This protein binds this small molecule.
Small molecule (SMILES): CCOC(=O)C[C@H]1CO1

Sequence of chain 1.A:
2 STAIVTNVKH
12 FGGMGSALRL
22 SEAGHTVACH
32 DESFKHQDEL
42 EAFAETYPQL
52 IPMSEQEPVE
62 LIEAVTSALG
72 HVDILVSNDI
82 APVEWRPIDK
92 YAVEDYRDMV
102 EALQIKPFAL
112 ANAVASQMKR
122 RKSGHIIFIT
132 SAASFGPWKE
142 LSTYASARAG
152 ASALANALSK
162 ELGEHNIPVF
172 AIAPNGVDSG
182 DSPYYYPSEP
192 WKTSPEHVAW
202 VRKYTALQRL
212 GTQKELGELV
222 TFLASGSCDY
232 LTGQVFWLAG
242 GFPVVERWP

Sequence of chain 2.A:
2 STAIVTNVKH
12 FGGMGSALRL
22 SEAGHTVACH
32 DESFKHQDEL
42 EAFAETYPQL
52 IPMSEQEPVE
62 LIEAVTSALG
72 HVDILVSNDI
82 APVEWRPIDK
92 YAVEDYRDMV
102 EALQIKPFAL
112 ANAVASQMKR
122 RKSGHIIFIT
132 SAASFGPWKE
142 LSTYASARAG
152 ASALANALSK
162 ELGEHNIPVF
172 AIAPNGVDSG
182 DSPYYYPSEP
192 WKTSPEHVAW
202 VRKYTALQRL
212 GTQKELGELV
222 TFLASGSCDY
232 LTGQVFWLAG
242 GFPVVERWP

Binding-site contacts:
Ligand atom C6 contacts residue PRO175 of chain 1.A at 3.4 Å (hydrophobic).
Ligand atom C2 contacts residue TRP139 of chain 1.A at 3.8 Å (hydrophobic).
Ligand atom C2 contacts residue LEU142 of chain 1.A at 3.6 Å (hydrophobic).
Ligand atom O1 contacts residue TRP139 of chain 1.A at 4.2 Å.
Ligand atom C5 contacts residue TYR145 of chain 1.A at 3.8 Å (hydrophobic).
Ligand atom O1 contacts residue TRP249 of chain 2.A at 3.4 Å.
Ligand atom O2 contacts residue ASN176 of chain 1.A at 3.6 Å (h-bond).
Ligand atom C1 contacts residue TYR187 of chain 1.A at 4.1 Å (hydrophobic).
Ligand atom O2 contacts residue SER132 of chain 1.A at 3.0 Å (h-bond).
Ligand atom O2 contacts residue TYR145 of chain 1.A at 4.0 Å.
Ligand atom C6 contacts residue PHE12 of chain 1.A at 3.6 Å (hydrophobic).
Ligand atom O3 contacts residue PRO175 of chain 1.A at 4.3 Å.
Ligand atom C6 contacts residue THR131 of chain 1.A at 4.0 Å.
Ligand atom C1 contacts residue TRP249 of chain 2.A at 3.3 Å (hydrophobic).
Ligand atom C5 contacts residue SER132 of chain 1.A at 4.0 Å.
Ligand atom C6 contacts residue TYR186 of chain 1.A at 4.0 Å (hydrophobic).
Ligand atom C2 contacts residue TRP249 of chain 2.A at 3.8 Å (hydrophobic).
Ligand atom C4 contacts residue PRO175 of chain 1.A at 3.8 Å (hydrophobic).
Ligand atom O3 contacts residue TYR145 of chain 1.A at 2.6 Å (h-bond).
Ligand atom C4 contacts residue ASN176 of chain 1.A at 3.1 Å.
Ligand atom O2 contacts residue TRP139 of chain 1.A at 3.6 Å.
Ligand atom C1 contacts residue TRP139 of chain 1.A at 3.2 Å (hydrophobic).
Ligand atom C1 contacts residue ASN176 of chain 1.A at 4.3 Å.
Ligand atom O1 contacts residue TYR187 of chain 1.A at 4.2 Å.
Ligand atom C6 contacts residue SER132 of chain 1.A at 3.1 Å.
Ligand atom C1 contacts residue TRP86 of chain 1.A at 3.5 Å (hydrophobic).
Ligand atom C1 contacts residue LEU142 of chain 1.A at 4.2 Å (hydrophobic).
Ligand atom C6 contacts residue TYR145 of chain 1.A at 3.5 Å (hydrophobic).
Ligand atom C3 contacts residue TRP139 of chain 1.A at 4.1 Å (hydrophobic).
Ligand atom C3 contacts residue SER132 of chain 1.A at 3.9 Å.
Ligand atom C4 contacts residue TYR187 of chain 1.A at 3.8 Å (hydrophobic).
Ligand atom O2 contacts residue ALA134 of chain 1.A at 3.5 Å.
Ligand atom C3 contacts residue ASN176 of chain 1.A at 3.2 Å.
Ligand atom O3 contacts residue SER132 of chain 1.A at 3.0 Å (h-bond).
Ligand atom C4 contacts residue SER132 of chain 1.A at 4.2 Å.
Ligand atom O3 contacts residue TYR186 of chain 1.A at 3.9 Å.
Ligand atom C5 contacts residue PRO175 of chain 1.A at 4.0 Å (hydrophobic).
Ligand atom O1 contacts residue ASN176 of chain 1.A at 3.7 Å.
Ligand atom C5 contacts residue TYR186 of chain 1.A at 3.7 Å (hydrophobic).
Ligand atom C2 contacts residue TRP86 of chain 1.A at 4.3 Å (hydrophobic).